Binding-site contacts:
Ligand atom C3 contacts residue NAG1 of chain 40.N at 4.1 Å.
Ligand atom C2 contacts residue BMA1 of chain 40.P at 3.2 Å.
Ligand atom C5 contacts residue NAG1 of chain 40.N at 3.8 Å.
Ligand atom C3 contacts residue BMA1 of chain 40.P at 2.5 Å.
Ligand atom O5 contacts residue NAG1 of chain 40.N at 2.5 Å (h-bond).
Ligand atom O2 contacts residue NAG1 of chain 40.N at 3.4 Å (h-bond).
Ligand atom O2 contacts residue BMA1 of chain 40.P at 3.0 Å (h-bond).
Ligand atom O3 contacts residue BMA1 of chain 40.P at 1.1 Å.
Ligand atom O6 contacts residue NAG1 of chain 40.N at 4.5 Å.
Ligand atom C2 contacts residue NAG1 of chain 40.N at 2.9 Å.
Ligand atom O4 contacts residue BMA1 of chain 40.P at 4.0 Å.
Ligand atom O2 contacts residue HIS2 of chain 40.B at 3.4 Å (h-bond).
Ligand atom C2 contacts residue HIS2 of chain 40.B at 4.5 Å.
Ligand atom C1 contacts residue NAG1 of chain 40.N at 1.7 Å.
Ligand atom C4 contacts residue BMA1 of chain 40.P at 3.6 Å.

The protein below binds the small molecule below.
Small molecule (SMILES): OC[C@H]1O[C@@H](O)[C@@H](O)[C@@H](O)[C@@H]1O

Sequence of chain 40.B:
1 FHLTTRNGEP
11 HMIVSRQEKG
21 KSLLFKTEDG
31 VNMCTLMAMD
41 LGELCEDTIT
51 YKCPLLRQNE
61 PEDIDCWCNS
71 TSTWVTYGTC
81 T